The small molecule below binds the protein below.
Small molecule (SMILES): CC(=O)N[C@@H]1[C@@H](O)[C@H](O)[C@@H](CO)O[C@H]1O

Sequence of chain 1.D:
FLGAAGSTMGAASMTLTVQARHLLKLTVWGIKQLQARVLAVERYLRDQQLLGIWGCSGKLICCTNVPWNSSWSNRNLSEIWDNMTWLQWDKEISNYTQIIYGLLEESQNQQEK

Binding-site contacts:
Ligand atom C7 contacts residue ASN107 of chain 1.D at 3.3 Å.
Ligand atom C4 contacts residue ASN107 of chain 1.D at 4.2 Å.
Ligand atom C1 contacts residue ASN107 of chain 1.D at 1.4 Å.
Ligand atom O7 contacts residue ASN107 of chain 1.D at 3.3 Å (h-bond).
Ligand atom C3 contacts residue ASN107 of chain 1.D at 3.8 Å.
Ligand atom C2 contacts residue ASN107 of chain 1.D at 2.5 Å.
Ligand atom N2 contacts residue ASN107 of chain 1.D at 2.9 Å (h-bond).
Ligand atom C5 contacts residue ASN107 of chain 1.D at 3.7 Å.
Ligand atom O5 contacts residue ASN107 of chain 1.D at 2.4 Å (h-bond).
Ligand atom C8 contacts residue ASN107 of chain 1.D at 4.0 Å.